Binding-site contacts:
Ligand atom CD2 contacts residue SER24 of chain 1.C at 3.6 Å.
Ligand atom CB contacts residue SER24 of chain 1.C at 3.4 Å.
Ligand atom CD2 contacts residue GLY25 of chain 1.C at 3.9 Å.
Ligand atom NE2 contacts residue SER24 of chain 1.C at 4.1 Å.
Ligand atom N contacts residue ZDC1 of chain 1.J at 3.1 Å (h-bond).
Ligand atom CG contacts residue SER24 of chain 1.C at 3.2 Å.
Ligand atom CD2 contacts residue ASN71 of chain 1.C at 3.4 Å.
Ligand atom CG contacts residue ZDC1 of chain 1.J at 4.2 Å.
Ligand atom CD1 contacts residue SER24 of chain 1.C at 3.7 Å.
Ligand atom N contacts residue ZDC1 of chain 1.J at 1.2 Å.
Ligand atom CD1 contacts residue GLY25 of chain 1.C at 3.7 Å.
Ligand atom C contacts residue ZDC1 of chain 1.J at 4.4 Å.
Ligand atom N contacts residue ZDC1 of chain 1.J at 3.4 Å.
Ligand atom C contacts residue ZDC1 of chain 1.J at 4.0 Å.
Ligand atom CA contacts residue ZDC1 of chain 1.J at 2.4 Å.
Ligand atom CG contacts residue SER24 of chain 1.C at 4.4 Å.
Ligand atom N contacts residue ZDC1 of chain 1.J at 3.7 Å.
Ligand atom CA contacts residue ZDC1 of chain 1.J at 4.1 Å.
Ligand atom CE1 contacts residue SER24 of chain 1.C at 4.0 Å.
Ligand atom CG contacts residue GLY25 of chain 1.C at 3.8 Å.
Ligand atom CA contacts residue ZDC1 of chain 1.J at 3.8 Å.
Ligand atom ND1 contacts residue SER24 of chain 1.C at 3.5 Å (h-bond).
Ligand atom CB contacts residue ZDC1 of chain 1.J at 3.6 Å.
Ligand atom CD2 contacts residue VAL70 of chain 1.C at 3.8 Å (hydrophobic).
Ligand atom CB contacts residue ZDC1 of chain 1.J at 3.3 Å.
Ligand atom CB contacts residue ZDC1 of chain 1.J at 3.9 Å.
Ligand atom CA contacts residue SER24 of chain 1.C at 4.4 Å.
Ligand atom C contacts residue ZDC1 of chain 1.J at 3.0 Å.
Ligand atom O contacts residue ZDC1 of chain 1.J at 3.5 Å (h-bond).

The small molecule below binds the protein below.
Small molecule (SMILES): CC[C@@H](NC(=O)[C@H](N)CC(C)C)C(=O)N[C@H](CC)C(=O)N[C@H](Cc1c[nH]cn1)C(=O)N[C@H](C)C(=O)N[C@H](CC(C)C)C(=O)N[C@H](C)C(=O)N[C@H](CC(C)C)C(=O)N[C@H](C)C(=O)N[C@H](Cc1c[nH]c2ccccc12)C(=O)N[C@H](CC(C)C)C(=O)N[C@H](C)C(=O)N[C@H](CC(C)C)C(N)=O

Sequence of chain 1.C:
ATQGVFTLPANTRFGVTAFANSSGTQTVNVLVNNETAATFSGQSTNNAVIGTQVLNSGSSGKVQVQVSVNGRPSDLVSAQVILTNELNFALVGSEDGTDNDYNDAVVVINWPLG